This small molecule binds to this protein.
Small molecule (SMILES): CO[C@H]1O[C@H](CO)[C@@H](O)[C@H](O[C@H]2O[C@H](CO)[C@@H](O)[C@H](O)[C@@H]2O)[C@@H]1O

Sequence of chain 1.A:
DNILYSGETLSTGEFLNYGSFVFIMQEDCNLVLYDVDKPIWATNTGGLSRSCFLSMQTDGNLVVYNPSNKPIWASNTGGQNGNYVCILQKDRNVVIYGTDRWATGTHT

Sequence of chain 2.A:
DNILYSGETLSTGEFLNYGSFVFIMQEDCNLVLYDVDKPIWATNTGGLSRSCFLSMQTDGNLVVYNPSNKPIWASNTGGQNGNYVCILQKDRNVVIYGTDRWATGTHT

Binding-site contacts:
Ligand atom C6 contacts residue ASN30 of chain 2.A at 4.0 Å.
Ligand atom O5 contacts residue ASP37 of chain 1.A at 4.3 Å.
Ligand atom C4 contacts residue VAL32 of chain 2.A at 4.3 Å (hydrophobic).
Ligand atom O3 contacts residue GLN26 of chain 2.A at 3.1 Å (h-bond).
Ligand atom C1 contacts residue ASN30 of chain 2.A at 3.4 Å.
Ligand atom C3 contacts residue GLN26 of chain 2.A at 3.8 Å.
Ligand atom C4 contacts residue TYR34 of chain 2.A at 3.2 Å (hydrophobic).
Ligand atom C6 contacts residue VAL32 of chain 2.A at 4.4 Å (hydrophobic).
Ligand atom C1 contacts residue GLN26 of chain 2.A at 4.1 Å.
Ligand atom O3 contacts residue TYR34 of chain 2.A at 3.3 Å (h-bond).
Ligand atom O2 contacts residue VAL32 of chain 2.A at 4.4 Å.
Ligand atom O2 contacts residue GLN26 of chain 2.A at 2.7 Å (h-bond).
Ligand atom O3 contacts residue ASP28 of chain 2.A at 4.4 Å.
Ligand atom O6 contacts residue ALA42 of chain 2.A at 4.4 Å.
Ligand atom C1 contacts residue ASP37 of chain 1.A at 3.7 Å.
Ligand atom C2 contacts residue ASP37 of chain 1.A at 3.7 Å.
Ligand atom O6 contacts residue ASN44 of chain 2.A at 4.2 Å.
Ligand atom O2 contacts residue LYS38 of chain 1.A at 4.5 Å.
Ligand atom O2 contacts residue ASN30 of chain 2.A at 2.9 Å (h-bond).
Ligand atom C3 contacts residue TYR34 of chain 2.A at 3.8 Å (hydrophobic).
Ligand atom C5 contacts residue ASN30 of chain 2.A at 3.8 Å.
Ligand atom C4 contacts residue ASN30 of chain 2.A at 4.2 Å.
Ligand atom C2 contacts residue ASP28 of chain 2.A at 3.3 Å.
Ligand atom O2 contacts residue ASP37 of chain 1.A at 3.0 Å (salt-bridge).
Ligand atom C2 contacts residue ASN30 of chain 2.A at 3.8 Å.
Ligand atom O6 contacts residue ASN30 of chain 2.A at 4.2 Å.
Ligand atom O4 contacts residue ASP28 of chain 2.A at 4.4 Å.
Ligand atom O5 contacts residue ASN30 of chain 2.A at 2.8 Å (h-bond).
Ligand atom C2 contacts residue GLN26 of chain 2.A at 3.8 Å.
Ligand atom O2 contacts residue ASP28 of chain 2.A at 2.7 Å (salt-bridge).
Ligand atom O4 contacts residue TYR34 of chain 2.A at 2.6 Å (h-bond).
Ligand atom O4 contacts residue PRO39 of chain 2.A at 4.3 Å.
Ligand atom C6 contacts residue PRO39 of chain 2.A at 4.3 Å (hydrophobic).
Ligand atom C2 contacts residue TYR34 of chain 2.A at 3.8 Å (hydrophobic).
Ligand atom C3 contacts residue GLN26 of chain 2.A at 4.0 Å.
Ligand atom C1 contacts residue TYR34 of chain 2.A at 3.5 Å (hydrophobic).
Ligand atom C1 contacts residue ASP28 of chain 2.A at 4.2 Å.
Ligand atom C4 contacts residue GLN26 of chain 2.A at 4.1 Å.
Ligand atom C2 contacts residue GLN26 of chain 2.A at 3.8 Å.
Ligand atom C3 contacts residue ASP28 of chain 2.A at 4.5 Å.